The small molecule below binds the protein below.
Small molecule (SMILES): CC(=O)N[C@@H]1[C@@H](O)[C@H](O)[C@@H](CO)O[C@H]1O

Sequence of chain 1.C:
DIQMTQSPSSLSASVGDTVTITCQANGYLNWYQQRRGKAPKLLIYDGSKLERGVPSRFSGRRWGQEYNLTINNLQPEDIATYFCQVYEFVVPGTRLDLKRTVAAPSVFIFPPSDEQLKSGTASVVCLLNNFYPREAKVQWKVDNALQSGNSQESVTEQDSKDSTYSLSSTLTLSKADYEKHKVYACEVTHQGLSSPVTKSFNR

Binding-site contacts:
Ligand atom N2 contacts residue ARG61 of chain 1.C at 4.4 Å.
Ligand atom C1 contacts residue GLU66 of chain 1.C at 3.3 Å.
Ligand atom C6 contacts residue THR20 of chain 1.C at 4.5 Å.
Ligand atom O7 contacts residue ASN68 of chain 1.C at 3.4 Å (h-bond).
Ligand atom O5 contacts residue ASN68 of chain 1.C at 2.4 Å (h-bond).
Ligand atom C2 contacts residue ASN68 of chain 1.C at 2.3 Å.
Ligand atom C4 contacts residue ASN68 of chain 1.C at 4.2 Å.
Ligand atom C2 contacts residue GLU66 of chain 1.C at 3.4 Å.
Ligand atom C7 contacts residue GLU66 of chain 1.C at 3.9 Å.
Ligand atom C7 contacts residue ASN68 of chain 1.C at 3.4 Å.
Ligand atom O5 contacts residue THR20 of chain 1.C at 4.1 Å.
Ligand atom C8 contacts residue TRP63 of chain 1.C at 3.9 Å (hydrophobic).
Ligand atom O6 contacts residue THR20 of chain 1.C at 3.3 Å.
Ligand atom C2 contacts residue ARG61 of chain 1.C at 4.3 Å.
Ligand atom O5 contacts residue GLU66 of chain 1.C at 4.2 Å.
Ligand atom C5 contacts residue ASN68 of chain 1.C at 3.6 Å.
Ligand atom C1 contacts residue ASN68 of chain 1.C at 1.4 Å.
Ligand atom N2 contacts residue GLU66 of chain 1.C at 3.1 Å (salt-bridge).
Ligand atom C3 contacts residue GLU66 of chain 1.C at 3.4 Å.
Ligand atom C5 contacts residue GLU66 of chain 1.C at 4.1 Å.
Ligand atom N2 contacts residue ASN68 of chain 1.C at 2.7 Å (h-bond).
Ligand atom C4 contacts residue GLU66 of chain 1.C at 4.2 Å.
Ligand atom C3 contacts residue ASN68 of chain 1.C at 3.7 Å.
Ligand atom C7 contacts residue ARG61 of chain 1.C at 3.7 Å.
Ligand atom O3 contacts residue GLU66 of chain 1.C at 4.4 Å.
Ligand atom O7 contacts residue ARG61 of chain 1.C at 2.5 Å (salt-bridge).
Ligand atom C8 contacts residue GLU66 of chain 1.C at 3.5 Å.